Sequence of chain 1.B:
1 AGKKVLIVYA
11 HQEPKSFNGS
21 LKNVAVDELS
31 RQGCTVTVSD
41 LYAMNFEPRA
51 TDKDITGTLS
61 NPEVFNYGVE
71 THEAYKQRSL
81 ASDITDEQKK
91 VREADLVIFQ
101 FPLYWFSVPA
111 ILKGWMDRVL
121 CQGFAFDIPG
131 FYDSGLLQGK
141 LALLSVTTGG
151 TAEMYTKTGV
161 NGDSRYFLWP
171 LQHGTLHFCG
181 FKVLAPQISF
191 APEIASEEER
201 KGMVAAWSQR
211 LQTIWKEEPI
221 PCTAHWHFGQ

Sequence of chain 1.A:
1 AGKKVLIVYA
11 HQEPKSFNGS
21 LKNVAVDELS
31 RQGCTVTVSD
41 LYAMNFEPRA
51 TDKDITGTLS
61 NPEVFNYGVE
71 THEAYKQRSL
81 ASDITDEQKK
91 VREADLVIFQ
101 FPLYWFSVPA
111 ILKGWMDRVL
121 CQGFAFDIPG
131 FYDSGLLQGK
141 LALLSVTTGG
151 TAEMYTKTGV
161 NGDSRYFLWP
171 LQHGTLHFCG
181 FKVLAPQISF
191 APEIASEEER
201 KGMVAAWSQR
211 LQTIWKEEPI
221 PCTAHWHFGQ

The protein below binds the small molecule below.
Small molecule (SMILES): CN(C)c1nc2c(Br)c(Br)c(Br)c(Br)c2[nH]1

Binding-site contacts:
Ligand atom BR1 contacts residue GLY150 of chain 1.A at 3.6 Å.
Ligand atom C16 contacts residue THR71 of chain 1.B at 4.0 Å.
Ligand atom N14 contacts residue PHE126 of chain 1.B at 4.3 Å.
Ligand atom N15 contacts residue PHE126 of chain 1.B at 4.1 Å.
Ligand atom N15 contacts residue GLY68 of chain 1.B at 3.6 Å.
Ligand atom C5 contacts residue FAD1 of chain 1.D at 3.5 Å.
Ligand atom C7 contacts residue PHE126 of chain 1.B at 4.2 Å (hydrophobic).
Ligand atom N6 contacts residue FAD1 of chain 1.D at 3.8 Å.
Ligand atom C4 contacts residue PHE126 of chain 1.B at 3.8 Å (hydrophobic).
Ligand atom BR1 contacts residue GLY149 of chain 1.A at 3.3 Å.
Ligand atom BR9 contacts residue PHE178 of chain 1.B at 3.6 Å.
Ligand atom BR1 contacts residue FAD1 of chain 1.D at 3.9 Å.
Ligand atom C17 contacts residue THR71 of chain 1.B at 4.3 Å.
Ligand atom BR11 contacts residue FAD1 of chain 1.D at 3.9 Å.
Ligand atom C3 contacts residue PHE178 of chain 1.B at 4.3 Å (hydrophobic).
Ligand atom BR10 contacts residue PHE126 of chain 1.B at 3.9 Å.
Ligand atom C13 contacts residue FAD1 of chain 1.D at 3.6 Å.
Ligand atom C17 contacts residue FAD1 of chain 1.D at 3.1 Å.
Ligand atom BR10 contacts residue TRP105 of chain 1.A at 3.4 Å.
Ligand atom C16 contacts residue GLY68 of chain 1.B at 3.0 Å.
Ligand atom C17 contacts residue GLY68 of chain 1.B at 4.0 Å.
Ligand atom N6 contacts residue PHE126 of chain 1.B at 3.0 Å.
Ligand atom BR9 contacts residue FAD1 of chain 1.D at 3.6 Å.
Ligand atom N14 contacts residue FAD1 of chain 1.D at 3.7 Å.
Ligand atom C8 contacts residue PHE126 of chain 1.B at 3.4 Å (hydrophobic).
Ligand atom C4 contacts residue FAD1 of chain 1.D at 3.8 Å.
Ligand atom C4 contacts residue PHE178 of chain 1.B at 4.4 Å (hydrophobic).
Ligand atom N15 contacts residue FAD1 of chain 1.D at 3.6 Å.
Ligand atom C13 contacts residue PHE126 of chain 1.B at 3.6 Å (hydrophobic).
Ligand atom C7 contacts residue FAD1 of chain 1.D at 3.8 Å.
Ligand atom BR11 contacts residue GLY149 of chain 1.A at 4.2 Å.
Ligand atom C8 contacts residue FAD1 of chain 1.D at 3.5 Å.
Ligand atom C16 contacts residue GLN122 of chain 1.B at 3.7 Å.
Ligand atom N14 contacts residue GLN122 of chain 1.B at 4.3 Å.
Ligand atom BR10 contacts residue FAD1 of chain 1.D at 3.6 Å.
Ligand atom BR11 contacts residue GLU193 of chain 1.A at 4.0 Å.
Ligand atom BR10 contacts residue PHE178 of chain 1.B at 3.4 Å.
Ligand atom C2 contacts residue GLY149 of chain 1.A at 4.4 Å.
Ligand atom C3 contacts residue FAD1 of chain 1.D at 3.5 Å.
Ligand atom C2 contacts residue FAD1 of chain 1.D at 3.8 Å.